The protein below binds the small molecule below.
Small molecule (SMILES): CC(=O)N[C@H]1[C@H](O[C@H]2[C@H](O)[C@@H](NC(C)=O)CO[C@@H]2CO)O[C@H](CO)[C@@H](O)[C@@H]1O

Binding-site contacts:
Ligand atom C1 contacts residue ASN196 of chain 1.A at 1.4 Å.
Ligand atom C3 contacts residue ASN196 of chain 1.A at 3.8 Å.
Ligand atom C6 contacts residue LEU199 of chain 1.A at 4.0 Å (hydrophobic).
Ligand atom C4 contacts residue ASN196 of chain 1.A at 4.2 Å.
Ligand atom C1 contacts residue LEU199 of chain 1.A at 4.4 Å (hydrophobic).
Ligand atom O6 contacts residue LEU199 of chain 1.A at 4.0 Å.
Ligand atom C7 contacts residue ASN196 of chain 1.A at 3.5 Å.
Ligand atom C5 contacts residue ASN196 of chain 1.A at 3.6 Å.
Ligand atom O6 contacts residue GLN184 of chain 1.A at 2.7 Å (h-bond).
Ligand atom O7 contacts residue GLN91 of chain 1.A at 4.0 Å.
Ligand atom C2 contacts residue ASN196 of chain 1.A at 2.5 Å.
Ligand atom O5 contacts residue LEU199 of chain 1.A at 3.7 Å.
Ligand atom C6 contacts residue GLN184 of chain 1.A at 3.6 Å.
Ligand atom N2 contacts residue ASN196 of chain 1.A at 3.0 Å (h-bond).
Ligand atom O5 contacts residue ASN196 of chain 1.A at 2.3 Å (h-bond).
Ligand atom O7 contacts residue ASN196 of chain 1.A at 3.6 Å.

Sequence of chain 1.A:
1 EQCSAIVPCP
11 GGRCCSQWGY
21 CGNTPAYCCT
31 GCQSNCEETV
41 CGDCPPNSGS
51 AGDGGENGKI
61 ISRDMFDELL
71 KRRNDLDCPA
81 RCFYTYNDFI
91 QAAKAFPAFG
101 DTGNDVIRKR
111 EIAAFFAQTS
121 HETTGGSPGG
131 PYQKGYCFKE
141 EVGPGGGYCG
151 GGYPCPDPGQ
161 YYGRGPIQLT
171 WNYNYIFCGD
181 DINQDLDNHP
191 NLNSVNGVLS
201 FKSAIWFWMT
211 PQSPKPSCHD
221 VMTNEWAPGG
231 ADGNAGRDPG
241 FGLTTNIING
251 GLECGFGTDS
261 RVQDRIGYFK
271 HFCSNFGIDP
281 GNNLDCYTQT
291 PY